Binding-site contacts:
Ligand atom C12 contacts residue CLR1 of chain 1.O at 4.2 Å.
Ligand atom C18 contacts residue VAL164 of chain 1.F at 4.0 Å (hydrophobic).
Ligand atom C5 contacts residue TRP227 of chain 1.A at 4.1 Å (hydrophobic).
Ligand atom C15 contacts residue LEU232 of chain 1.A at 4.4 Å (hydrophobic).
Ligand atom C18 contacts residue TYR228 of chain 1.A at 4.2 Å (hydrophobic).
Ligand atom C1 contacts residue CLR1 of chain 1.O at 3.7 Å.
Ligand atom C7 contacts residue ASN231 of chain 1.A at 3.7 Å.
Ligand atom C16 contacts residue TYR228 of chain 1.A at 4.2 Å (hydrophobic).
Ligand atom C10 contacts residue HIS172 of chain 1.F at 4.3 Å.
Ligand atom C17 contacts residue ILE235 of chain 1.A at 4.1 Å (hydrophobic).
Ligand atom C5 contacts residue ASN231 of chain 1.A at 4.3 Å.
Ligand atom C21 contacts residue CLR1 of chain 1.O at 3.9 Å.
Ligand atom C6 contacts residue TRP227 of chain 1.A at 3.5 Å (hydrophobic).
Ligand atom C23 contacts residue TYR228 of chain 1.A at 4.3 Å (hydrophobic).
Ligand atom C20 contacts residue VAL164 of chain 1.F at 4.3 Å (hydrophobic).
Ligand atom C15 contacts residue TYR228 of chain 1.A at 3.7 Å (hydrophobic).
Ligand atom C4 contacts residue LYS175 of chain 1.F at 3.7 Å.
Ligand atom C21 contacts residue VAL164 of chain 1.F at 4.1 Å (hydrophobic).
Ligand atom C2 contacts residue HIS172 of chain 1.F at 3.4 Å.
Ligand atom C19 contacts residue LYS175 of chain 1.F at 4.4 Å.
Ligand atom C1 contacts residue HIS172 of chain 1.F at 3.8 Å.
Ligand atom C19 contacts residue HIS172 of chain 1.F at 3.5 Å.
Ligand atom C11 contacts residue CLR1 of chain 1.O at 4.4 Å.
Ligand atom C18 contacts residue ILE168 of chain 1.F at 4.2 Å (hydrophobic).
Ligand atom C27 contacts residue TYR228 of chain 1.A at 3.4 Å (hydrophobic).
Ligand atom C8 contacts residue TRP227 of chain 1.A at 4.1 Å (hydrophobic).
Ligand atom C7 contacts residue TRP227 of chain 1.A at 3.5 Å (hydrophobic).
Ligand atom C16 contacts residue ILE235 of chain 1.A at 4.0 Å (hydrophobic).
Ligand atom C6 contacts residue ASN231 of chain 1.A at 3.4 Å.
Ligand atom C11 contacts residue TYR167 of chain 1.F at 4.4 Å (hydrophobic).
Ligand atom C23 contacts residue VAL164 of chain 1.F at 3.8 Å (hydrophobic).
Ligand atom C7 contacts residue TYR228 of chain 1.A at 4.4 Å (hydrophobic).
Ligand atom C16 contacts residue LEU232 of chain 1.A at 4.4 Å (hydrophobic).
Ligand atom C2 contacts residue CLR1 of chain 1.O at 4.4 Å.
Ligand atom C19 contacts residue TRP227 of chain 1.A at 4.2 Å (hydrophobic).

Sequence of chain 1.A:
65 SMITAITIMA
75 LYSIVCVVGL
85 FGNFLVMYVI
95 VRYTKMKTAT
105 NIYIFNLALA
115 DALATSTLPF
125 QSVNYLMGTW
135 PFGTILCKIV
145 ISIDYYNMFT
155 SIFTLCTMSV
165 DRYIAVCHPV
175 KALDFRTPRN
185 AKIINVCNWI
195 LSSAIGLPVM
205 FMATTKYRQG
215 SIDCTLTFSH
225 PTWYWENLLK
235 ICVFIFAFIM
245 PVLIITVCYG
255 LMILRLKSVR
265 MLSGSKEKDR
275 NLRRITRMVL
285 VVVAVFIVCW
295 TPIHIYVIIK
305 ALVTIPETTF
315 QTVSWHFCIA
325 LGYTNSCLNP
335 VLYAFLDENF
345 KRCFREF

Sequence of chain 1.F:
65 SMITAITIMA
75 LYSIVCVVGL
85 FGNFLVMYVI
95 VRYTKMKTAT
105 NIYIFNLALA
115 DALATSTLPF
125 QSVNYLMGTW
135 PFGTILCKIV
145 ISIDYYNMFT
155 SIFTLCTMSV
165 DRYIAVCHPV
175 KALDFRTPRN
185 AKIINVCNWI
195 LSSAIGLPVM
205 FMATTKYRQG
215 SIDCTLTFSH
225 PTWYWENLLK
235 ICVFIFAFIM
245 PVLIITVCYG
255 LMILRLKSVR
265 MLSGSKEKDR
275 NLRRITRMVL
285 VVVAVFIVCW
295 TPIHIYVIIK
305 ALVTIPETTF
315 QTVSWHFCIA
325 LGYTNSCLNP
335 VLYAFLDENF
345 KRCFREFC

A protein and the small-molecule ligand that binds it are described below.
Small molecule (SMILES): CC(C)CCC[C@@H](C)[C@H]1CC[C@H]2[C@@H]3CC=C4C[C@@H](O)CC[C@]4(C)[C@H]3CC[C@]12C